A protein and the small-molecule ligand that binds it are described below.
Small molecule (SMILES): CC(=O)N[C@H]1[C@H](O[C@H]2[C@H](O)[C@@H](NC(C)=O)CO[C@@H]2CO)O[C@H](CO[C@H]2O[C@H](CO)[C@@H](O)[C@H](O)[C@@H]2O)[C@@H](O)[C@@H]1O

Binding-site contacts:
Ligand atom C7 contacts residue GLU1057 of chain 1.A at 4.4 Å.
Ligand atom C3 contacts residue THR1055 of chain 1.A at 4.3 Å.
Ligand atom C8 contacts residue GLU1057 of chain 1.A at 4.1 Å.
Ligand atom C2 contacts residue THR1055 of chain 1.A at 4.5 Å.
Ligand atom C3 contacts residue ASN914 of chain 1.A at 3.9 Å.
Ligand atom N2 contacts residue ASN914 of chain 1.A at 2.9 Å (h-bond).
Ligand atom O7 contacts residue THR1058 of chain 1.A at 3.5 Å (h-bond).
Ligand atom C7 contacts residue ASN914 of chain 1.A at 3.5 Å.
Ligand atom O5 contacts residue ASN914 of chain 1.A at 2.4 Å (h-bond).
Ligand atom O7 contacts residue ASN914 of chain 1.A at 3.5 Å (h-bond).
Ligand atom C5 contacts residue GLU1057 of chain 1.A at 3.6 Å.
Ligand atom C4 contacts residue ASN914 of chain 1.A at 4.4 Å.
Ligand atom C5 contacts residue ASN914 of chain 1.A at 3.6 Å.
Ligand atom O5 contacts residue GLU1057 of chain 1.A at 4.1 Å.
Ligand atom N2 contacts residue THR1055 of chain 1.A at 3.8 Å.
Ligand atom O3 contacts residue THR1058 of chain 1.A at 3.7 Å.
Ligand atom C2 contacts residue ASN914 of chain 1.A at 2.5 Å.
Ligand atom O4 contacts residue GLU1057 of chain 1.A at 4.4 Å.
Ligand atom C1 contacts residue ASN914 of chain 1.A at 1.4 Å.
Ligand atom O7 contacts residue GLU1057 of chain 1.A at 4.0 Å.
Ligand atom C6 contacts residue GLU1057 of chain 1.A at 3.3 Å.

Sequence of chain 1.A:
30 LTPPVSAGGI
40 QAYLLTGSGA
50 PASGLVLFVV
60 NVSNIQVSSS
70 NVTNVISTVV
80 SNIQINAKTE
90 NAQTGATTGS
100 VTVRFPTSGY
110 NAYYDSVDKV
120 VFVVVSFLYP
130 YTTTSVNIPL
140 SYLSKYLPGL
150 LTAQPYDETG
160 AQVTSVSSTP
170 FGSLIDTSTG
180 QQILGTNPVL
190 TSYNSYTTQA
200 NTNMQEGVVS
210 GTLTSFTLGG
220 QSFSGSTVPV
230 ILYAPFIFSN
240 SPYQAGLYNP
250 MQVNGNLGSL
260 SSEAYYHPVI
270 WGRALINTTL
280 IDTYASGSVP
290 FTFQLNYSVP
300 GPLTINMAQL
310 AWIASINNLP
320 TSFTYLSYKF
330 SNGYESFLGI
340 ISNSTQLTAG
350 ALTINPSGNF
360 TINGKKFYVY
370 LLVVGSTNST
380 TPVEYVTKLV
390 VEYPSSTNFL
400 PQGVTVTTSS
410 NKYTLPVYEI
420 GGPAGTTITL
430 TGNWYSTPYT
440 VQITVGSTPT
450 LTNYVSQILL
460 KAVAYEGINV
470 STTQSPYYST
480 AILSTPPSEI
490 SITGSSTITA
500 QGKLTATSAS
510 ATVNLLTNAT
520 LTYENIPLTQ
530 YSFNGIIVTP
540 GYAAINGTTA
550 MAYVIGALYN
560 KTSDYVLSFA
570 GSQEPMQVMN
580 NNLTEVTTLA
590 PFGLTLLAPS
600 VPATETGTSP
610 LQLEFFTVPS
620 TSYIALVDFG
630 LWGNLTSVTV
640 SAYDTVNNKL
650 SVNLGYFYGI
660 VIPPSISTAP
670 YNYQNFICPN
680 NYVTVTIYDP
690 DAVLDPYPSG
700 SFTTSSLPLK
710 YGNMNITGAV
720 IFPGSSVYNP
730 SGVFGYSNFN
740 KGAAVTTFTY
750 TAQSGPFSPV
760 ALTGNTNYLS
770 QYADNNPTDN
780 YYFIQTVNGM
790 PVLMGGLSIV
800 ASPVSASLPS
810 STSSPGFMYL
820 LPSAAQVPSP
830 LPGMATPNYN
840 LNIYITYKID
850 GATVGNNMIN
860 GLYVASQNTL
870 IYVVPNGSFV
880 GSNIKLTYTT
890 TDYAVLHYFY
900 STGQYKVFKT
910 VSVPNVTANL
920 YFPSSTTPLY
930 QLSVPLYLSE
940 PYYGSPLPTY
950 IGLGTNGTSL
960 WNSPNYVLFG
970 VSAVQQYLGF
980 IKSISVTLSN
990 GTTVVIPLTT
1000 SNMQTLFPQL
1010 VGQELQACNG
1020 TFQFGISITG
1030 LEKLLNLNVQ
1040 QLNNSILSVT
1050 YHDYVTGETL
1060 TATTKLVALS